This protein binds this small molecule.
Small molecule (SMILES): CC(=O)N[C@H]1[C@H]([C@H](O)[C@H](O)CO)O[C@@](O)(C(=O)O)C[C@@H]1O

Sequence of chain 43.A:
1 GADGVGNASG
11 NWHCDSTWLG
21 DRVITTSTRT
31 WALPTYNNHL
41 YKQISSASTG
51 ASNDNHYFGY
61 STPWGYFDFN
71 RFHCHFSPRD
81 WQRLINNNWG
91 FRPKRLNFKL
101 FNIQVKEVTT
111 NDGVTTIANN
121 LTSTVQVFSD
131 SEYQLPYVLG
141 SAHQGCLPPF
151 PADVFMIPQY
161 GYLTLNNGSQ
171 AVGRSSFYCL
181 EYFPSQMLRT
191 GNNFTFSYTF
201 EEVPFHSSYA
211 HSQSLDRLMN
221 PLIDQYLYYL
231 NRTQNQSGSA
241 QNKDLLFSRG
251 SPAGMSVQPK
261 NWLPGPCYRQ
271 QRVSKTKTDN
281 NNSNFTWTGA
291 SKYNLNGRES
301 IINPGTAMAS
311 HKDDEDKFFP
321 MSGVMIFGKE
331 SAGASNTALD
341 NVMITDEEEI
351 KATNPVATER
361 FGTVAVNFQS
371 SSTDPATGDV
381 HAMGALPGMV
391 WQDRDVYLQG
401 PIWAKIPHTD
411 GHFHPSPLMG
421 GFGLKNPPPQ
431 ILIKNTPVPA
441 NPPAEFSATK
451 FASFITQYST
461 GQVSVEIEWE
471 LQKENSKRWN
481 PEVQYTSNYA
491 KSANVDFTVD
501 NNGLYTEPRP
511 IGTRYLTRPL

Binding-site contacts:
Ligand atom O1B contacts residue ASN231 of chain 30.A at 4.3 Å.
Ligand atom C1 contacts residue ARG232 of chain 30.A at 3.6 Å.
Ligand atom C3 contacts residue THR286 of chain 43.A at 3.5 Å.
Ligand atom C3 contacts residue TRP287 of chain 43.A at 4.1 Å (hydrophobic).
Ligand atom C11 contacts residue ASN55 of chain 43.A at 3.2 Å.
Ligand atom O1A contacts residue THR286 of chain 43.A at 4.2 Å.
Ligand atom O1A contacts residue ASN231 of chain 30.A at 2.7 Å (h-bond).
Ligand atom C1 contacts residue ASN284 of chain 43.A at 3.8 Å.
Ligand atom C4 contacts residue ASN231 of chain 30.A at 3.5 Å.
Ligand atom C2 contacts residue ASN284 of chain 43.A at 3.9 Å.
Ligand atom C5 contacts residue ASN231 of chain 30.A at 4.5 Å.
Ligand atom O4 contacts residue VAL257 of chain 30.A at 3.1 Å.
Ligand atom O2 contacts residue ASN231 of chain 30.A at 4.2 Å.
Ligand atom O4 contacts residue ASN231 of chain 30.A at 4.2 Å.
Ligand atom C2 contacts residue ASN231 of chain 30.A at 4.0 Å.
Ligand atom O1B contacts residue ASN284 of chain 43.A at 3.7 Å.
Ligand atom O10 contacts residue SER52 of chain 43.A at 4.4 Å.
Ligand atom O1A contacts residue ARG232 of chain 30.A at 3.5 Å.
Ligand atom O2 contacts residue ARG232 of chain 30.A at 4.5 Å.
Ligand atom C4 contacts residue VAL257 of chain 30.A at 4.4 Å (hydrophobic).
Ligand atom O1A contacts residue ASN284 of chain 43.A at 4.5 Å.
Ligand atom C11 contacts residue SER256 of chain 30.A at 4.3 Å.
Ligand atom O10 contacts residue ASN55 of chain 43.A at 3.4 Å (h-bond).
Ligand atom C11 contacts residue GLY254 of chain 30.A at 3.6 Å.
Ligand atom C10 contacts residue SER256 of chain 30.A at 4.2 Å.
Ligand atom O1B contacts residue ARG232 of chain 30.A at 2.5 Å (salt-bridge).
Ligand atom O10 contacts residue SER256 of chain 30.A at 3.5 Å (h-bond).
Ligand atom O2 contacts residue ASN284 of chain 43.A at 3.0 Å (h-bond).
Ligand atom C2 contacts residue THR286 of chain 43.A at 4.2 Å.
Ligand atom O4 contacts residue TRP287 of chain 43.A at 4.1 Å.
Ligand atom O2 contacts residue TRP287 of chain 43.A at 4.5 Å.
Ligand atom C1 contacts residue ASN231 of chain 30.A at 3.6 Å.
Ligand atom C11 contacts residue ALA253 of chain 30.A at 3.6 Å (hydrophobic).
Ligand atom O2 contacts residue THR286 of chain 43.A at 4.0 Å.
Ligand atom C3 contacts residue ASN231 of chain 30.A at 3.9 Å.
Ligand atom C10 contacts residue ASN55 of chain 43.A at 3.8 Å.

Sequence of chain 30.A:
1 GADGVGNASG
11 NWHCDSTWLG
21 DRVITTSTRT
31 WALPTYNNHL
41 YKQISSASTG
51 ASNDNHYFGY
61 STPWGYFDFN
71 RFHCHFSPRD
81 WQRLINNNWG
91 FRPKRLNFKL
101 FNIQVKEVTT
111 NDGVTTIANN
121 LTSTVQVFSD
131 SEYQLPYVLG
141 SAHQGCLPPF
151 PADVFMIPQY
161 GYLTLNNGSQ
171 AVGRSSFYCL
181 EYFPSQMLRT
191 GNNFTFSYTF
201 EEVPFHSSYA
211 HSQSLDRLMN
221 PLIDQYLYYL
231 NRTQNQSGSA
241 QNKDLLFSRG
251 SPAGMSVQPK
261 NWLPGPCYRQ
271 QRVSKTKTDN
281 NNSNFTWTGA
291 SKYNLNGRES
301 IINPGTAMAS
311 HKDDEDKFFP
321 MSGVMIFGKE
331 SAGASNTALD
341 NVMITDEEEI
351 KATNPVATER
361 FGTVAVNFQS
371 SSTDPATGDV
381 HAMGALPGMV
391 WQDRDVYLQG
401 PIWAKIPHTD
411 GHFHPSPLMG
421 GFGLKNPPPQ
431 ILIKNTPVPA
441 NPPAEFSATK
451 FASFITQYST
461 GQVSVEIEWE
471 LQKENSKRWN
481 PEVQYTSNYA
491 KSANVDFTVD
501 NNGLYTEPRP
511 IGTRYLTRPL